A small-molecule ligand and the protein it binds are described below.
Small molecule (SMILES): CC(=O)N[C@@H]1[C@@H](O)[C@H](O)[C@@H](CO)O[C@H]1O

Binding-site contacts:
Ligand atom O7 contacts residue TRP221 of chain 1.B at 3.1 Å (h-bond).
Ligand atom C8 contacts residue LYS180 of chain 1.B at 4.4 Å.
Ligand atom N2 contacts residue ASN314 of chain 1.B at 2.9 Å (h-bond).
Ligand atom C3 contacts residue ASN314 of chain 1.B at 3.8 Å.
Ligand atom C1 contacts residue ASN314 of chain 1.B at 1.4 Å.
Ligand atom C8 contacts residue TRP221 of chain 1.B at 4.0 Å (hydrophobic).
Ligand atom C2 contacts residue ASN314 of chain 1.B at 2.4 Å.
Ligand atom O7 contacts residue ASN314 of chain 1.B at 3.8 Å.
Ligand atom O6 contacts residue LYS313 of chain 1.B at 4.1 Å.
Ligand atom O5 contacts residue ASN222 of chain 1.B at 3.8 Å.
Ligand atom C4 contacts residue ASN314 of chain 1.B at 4.2 Å.
Ligand atom O5 contacts residue LYS313 of chain 1.B at 3.6 Å.
Ligand atom C7 contacts residue TRP221 of chain 1.B at 3.8 Å (hydrophobic).
Ligand atom C7 contacts residue ASN314 of chain 1.B at 3.6 Å.
Ligand atom C1 contacts residue ASN222 of chain 1.B at 3.7 Å.
Ligand atom C7 contacts residue ASN222 of chain 1.B at 4.2 Å.
Ligand atom C5 contacts residue ASN314 of chain 1.B at 3.7 Å.
Ligand atom C5 contacts residue LYS313 of chain 1.B at 3.8 Å.
Ligand atom C2 contacts residue ASN222 of chain 1.B at 4.0 Å.
Ligand atom C6 contacts residue LYS313 of chain 1.B at 3.9 Å.
Ligand atom O7 contacts residue ASN222 of chain 1.B at 3.1 Å (h-bond).
Ligand atom O5 contacts residue ASN314 of chain 1.B at 2.4 Å (h-bond).
Ligand atom C1 contacts residue LYS313 of chain 1.B at 4.1 Å.

Sequence of chain 1.B:
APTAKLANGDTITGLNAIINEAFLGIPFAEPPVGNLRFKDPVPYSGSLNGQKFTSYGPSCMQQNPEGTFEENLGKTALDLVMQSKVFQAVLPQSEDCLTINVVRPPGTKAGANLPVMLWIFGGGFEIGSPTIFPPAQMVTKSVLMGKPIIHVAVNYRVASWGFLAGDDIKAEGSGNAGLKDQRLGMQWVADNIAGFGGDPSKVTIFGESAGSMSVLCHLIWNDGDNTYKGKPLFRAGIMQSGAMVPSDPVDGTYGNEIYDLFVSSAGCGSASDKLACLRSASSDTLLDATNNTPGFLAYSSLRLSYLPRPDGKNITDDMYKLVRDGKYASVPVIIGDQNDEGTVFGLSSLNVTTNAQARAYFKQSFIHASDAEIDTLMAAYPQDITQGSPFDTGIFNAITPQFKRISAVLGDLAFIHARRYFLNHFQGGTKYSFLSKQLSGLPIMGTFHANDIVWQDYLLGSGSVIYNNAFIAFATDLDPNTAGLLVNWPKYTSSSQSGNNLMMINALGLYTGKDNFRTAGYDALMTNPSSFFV